A protein and the small-molecule ligand that binds it are described below.
Small molecule (SMILES): CC(=O)N[C@H]1[C@H](O[C@H]2[C@H](O)[C@@H](NC(C)=O)CO[C@@H]2CO)O[C@H](CO)[C@@H](O)[C@@H]1O

Sequence of chain 1.E:
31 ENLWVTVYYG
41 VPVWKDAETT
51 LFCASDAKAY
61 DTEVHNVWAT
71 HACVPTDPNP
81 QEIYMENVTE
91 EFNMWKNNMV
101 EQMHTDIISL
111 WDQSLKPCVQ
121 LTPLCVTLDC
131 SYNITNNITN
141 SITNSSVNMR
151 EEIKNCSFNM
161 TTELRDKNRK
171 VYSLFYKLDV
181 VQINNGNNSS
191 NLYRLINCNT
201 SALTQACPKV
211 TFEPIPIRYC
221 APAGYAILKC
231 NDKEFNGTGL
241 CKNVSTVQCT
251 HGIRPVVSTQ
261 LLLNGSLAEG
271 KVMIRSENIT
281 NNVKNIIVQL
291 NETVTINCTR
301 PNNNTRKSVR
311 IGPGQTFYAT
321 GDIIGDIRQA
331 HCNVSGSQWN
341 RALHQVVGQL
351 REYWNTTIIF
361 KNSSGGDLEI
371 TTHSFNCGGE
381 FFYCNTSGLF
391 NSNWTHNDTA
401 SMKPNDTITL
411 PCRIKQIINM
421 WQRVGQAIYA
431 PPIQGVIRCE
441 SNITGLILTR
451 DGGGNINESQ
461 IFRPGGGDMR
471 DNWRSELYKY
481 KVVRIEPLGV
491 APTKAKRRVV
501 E

Binding-site contacts:
Ligand atom C5 contacts residue ASN133 of chain 1.E at 3.7 Å.
Ligand atom C3 contacts residue ASN133 of chain 1.E at 3.8 Å.
Ligand atom C2 contacts residue ASN133 of chain 1.E at 2.4 Å.
Ligand atom O7 contacts residue ASN133 of chain 1.E at 2.9 Å (h-bond).
Ligand atom C1 contacts residue ASN133 of chain 1.E at 1.4 Å.
Ligand atom C4 contacts residue ASN133 of chain 1.E at 4.2 Å.
Ligand atom N2 contacts residue ASN133 of chain 1.E at 2.9 Å (h-bond).
Ligand atom C8 contacts residue ASN133 of chain 1.E at 4.4 Å.
Ligand atom O5 contacts residue ASN133 of chain 1.E at 2.3 Å (h-bond).
Ligand atom C7 contacts residue ASN133 of chain 1.E at 3.1 Å.